This protein binds this small molecule.
Small molecule (SMILES): CC(=O)N[C@H]1[C@H]([C@H](O)[C@H](O)CO)O[C@@](O)(C(=O)O)C[C@@H]1O

Binding-site contacts:
Ligand atom O1B contacts residue ARG37 of chain 4.A at 2.8 Å (salt-bridge).
Ligand atom C4 contacts residue ASP70 of chain 4.A at 3.8 Å.
Ligand atom C1 contacts residue ARG290 of chain 4.A at 3.5 Å.
Ligand atom C8 contacts residue ARG212 of chain 4.A at 3.5 Å.
Ligand atom C6 contacts residue TYR324 of chain 4.A at 3.7 Å (hydrophobic).
Ligand atom C8 contacts residue GLU196 of chain 4.A at 3.6 Å.
Ligand atom C6 contacts residue GLU197 of chain 4.A at 3.6 Å.
Ligand atom C9 contacts residue GLU196 of chain 4.A at 3.5 Å.
Ligand atom O1B contacts residue TYR324 of chain 4.A at 3.5 Å (h-bond).
Ligand atom C11 contacts residue TRP98 of chain 4.A at 3.8 Å (hydrophobic).
Ligand atom O1A contacts residue TYR324 of chain 4.A at 3.4 Å (h-bond).
Ligand atom O6 contacts residue GLU197 of chain 4.A at 3.8 Å.
Ligand atom O10 contacts residue ASP70 of chain 4.A at 3.8 Å.
Ligand atom O10 contacts residue ARG71 of chain 4.A at 2.8 Å (salt-bridge).
Ligand atom C3 contacts residue GLU38 of chain 4.A at 3.5 Å.
Ligand atom C11 contacts residue ILE142 of chain 4.A at 3.6 Å (hydrophobic).
Ligand atom O6 contacts residue ARG212 of chain 4.A at 3.5 Å (salt-bridge).
Ligand atom C2 contacts residue TYR324 of chain 4.A at 3.1 Å (hydrophobic).
Ligand atom C3 contacts residue TYR324 of chain 4.A at 3.1 Å (hydrophobic).
Ligand atom O9 contacts residue GLU196 of chain 4.A at 2.5 Å (salt-bridge).
Ligand atom C4 contacts residue GLU38 of chain 4.A at 3.8 Å.
Ligand atom C2 contacts residue ASP70 of chain 4.A at 3.7 Å.
Ligand atom C9 contacts residue ALA166 of chain 4.A at 3.7 Å (hydrophobic).
Ligand atom O1A contacts residue ARG290 of chain 4.A at 2.7 Å (salt-bridge).
Ligand atom O9 contacts residue ALA166 of chain 4.A at 3.3 Å.
Ligand atom C1 contacts residue TYR324 of chain 4.A at 3.1 Å (hydrophobic).
Ligand atom C3 contacts residue ASP70 of chain 4.A at 3.6 Å.
Ligand atom O8 contacts residue GLU196 of chain 4.A at 2.7 Å (salt-bridge).
Ligand atom O9 contacts residue ARG144 of chain 4.A at 3.5 Å (salt-bridge).
Ligand atom C5 contacts residue ASP70 of chain 4.A at 3.6 Å.
Ligand atom C4 contacts residue TYR324 of chain 4.A at 3.6 Å (hydrophobic).
Ligand atom O1A contacts residue ARG212 of chain 4.A at 3.2 Å (salt-bridge).
Ligand atom O4 contacts residue GLU38 of chain 4.A at 3.2 Å (salt-bridge).
Ligand atom O6 contacts residue TYR324 of chain 4.A at 2.9 Å (h-bond).
Ligand atom O8 contacts residue ARG212 of chain 4.A at 3.5 Å.
Ligand atom C11 contacts residue ARG144 of chain 4.A at 3.8 Å.
Ligand atom O8 contacts residue GLU197 of chain 4.A at 3.8 Å.
Ligand atom O2 contacts residue ASP70 of chain 4.A at 2.7 Å (salt-bridge).
Ligand atom O4 contacts residue ASP70 of chain 4.A at 3.2 Å.
Ligand atom O1B contacts residue ARG290 of chain 4.A at 2.9 Å (salt-bridge).

Sequence of chain 4.A:
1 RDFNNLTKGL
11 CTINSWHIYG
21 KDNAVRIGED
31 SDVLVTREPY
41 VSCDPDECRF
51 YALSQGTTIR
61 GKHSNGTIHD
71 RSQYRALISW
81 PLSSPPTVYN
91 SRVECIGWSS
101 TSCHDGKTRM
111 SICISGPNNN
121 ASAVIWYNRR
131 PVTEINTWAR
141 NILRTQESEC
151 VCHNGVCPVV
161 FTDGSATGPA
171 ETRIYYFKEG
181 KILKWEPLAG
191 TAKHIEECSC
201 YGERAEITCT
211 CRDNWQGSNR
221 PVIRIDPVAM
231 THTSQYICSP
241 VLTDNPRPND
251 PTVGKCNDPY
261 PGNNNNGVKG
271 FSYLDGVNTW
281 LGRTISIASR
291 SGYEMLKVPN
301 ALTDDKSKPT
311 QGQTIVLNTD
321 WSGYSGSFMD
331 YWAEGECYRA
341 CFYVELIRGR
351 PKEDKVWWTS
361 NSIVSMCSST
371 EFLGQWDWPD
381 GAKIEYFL